A protein and the small-molecule ligand that binds it are described below.
Small molecule (SMILES): Cc1cc(-c2noc(C(F)(F)F)n2)ccc1OCCCc1cc(C(=O)N(C)C)no1

Binding-site contacts:
Ligand atom C08 contacts residue MET241 of chain 58.A at 3.6 Å (hydrophobic).
Ligand atom N02 contacts residue THR97 of chain 58.A at 3.4 Å.
Ligand atom C22 contacts residue ALA169 of chain 58.A at 3.5 Å (hydrophobic).
Ligand atom C22 contacts residue ALA145 of chain 58.A at 3.6 Å (hydrophobic).
Ligand atom C05 contacts residue TYR193 of chain 58.A at 3.3 Å (hydrophobic).
Ligand atom O23 contacts residue LEU220 of chain 58.A at 3.2 Å.
Ligand atom C30 contacts residue TYR193 of chain 58.A at 3.8 Å (hydrophobic).
Ligand atom N28 contacts residue TYR193 of chain 58.A at 3.4 Å.
Ligand atom O01 contacts residue THR97 of chain 58.A at 3.6 Å.
Ligand atom C22 contacts residue PHE147 of chain 58.A at 3.8 Å (hydrophobic).
Ligand atom C13 contacts residue ILE119 of chain 58.A at 3.4 Å (hydrophobic).
Ligand atom O10 contacts residue ILE95 of chain 58.A at 3.3 Å.
Ligand atom C06 contacts residue TYR193 of chain 58.A at 3.8 Å (hydrophobic).
Ligand atom F24 contacts residue ALA169 of chain 58.A at 3.3 Å.
Ligand atom F25 contacts residue ALA145 of chain 58.A at 3.0 Å.
Ligand atom C17 contacts residue ILE184 of chain 58.A at 3.4 Å (hydrophobic).
Ligand atom C21 contacts residue ILE182 of chain 58.A at 3.4 Å (hydrophobic).
Ligand atom C29 contacts residue VAL195 of chain 58.A at 3.4 Å (hydrophobic).
Ligand atom F26 contacts residue MET146 of chain 58.A at 3.2 Å.
Ligand atom N20 contacts residue ILE182 of chain 58.A at 3.3 Å.
Ligand atom F26 contacts residue PHE147 of chain 58.A at 2.6 Å.
Ligand atom O01 contacts residue PHE115 of chain 58.A at 3.5 Å.
Ligand atom C29 contacts residue SER194 of chain 58.A at 3.5 Å.
Ligand atom C12 contacts residue ILE119 of chain 58.A at 3.4 Å (hydrophobic).
Ligand atom N19 contacts residue LEU220 of chain 58.A at 3.1 Å.
Ligand atom C07 contacts residue TYR193 of chain 58.A at 3.6 Å (hydrophobic).
Ligand atom C16 contacts residue ILE184 of chain 58.A at 3.2 Å (hydrophobic).
Ligand atom C14 contacts residue ILE119 of chain 58.A at 3.6 Å (hydrophobic).
Ligand atom N20 contacts residue ILE184 of chain 58.A at 3.8 Å.
Ligand atom N20 contacts residue PHE147 of chain 58.A at 3.4 Å.
Ligand atom C04 contacts residue TYR193 of chain 58.A at 3.8 Å (hydrophobic).
Ligand atom F24 contacts residue ILE182 of chain 58.A at 3.6 Å.
Ligand atom F26 contacts residue ALA169 of chain 58.A at 2.5 Å.
Ligand atom C08 contacts residue ALA117 of chain 58.A at 3.8 Å (hydrophobic).
Ligand atom F25 contacts residue VAL171 of chain 58.A at 3.1 Å.
Ligand atom C21 contacts residue PHE147 of chain 58.A at 3.8 Å (hydrophobic).
Ligand atom C29 contacts residue TYR193 of chain 58.A at 3.5 Å (hydrophobic).
Ligand atom C30 contacts residue PHE115 of chain 58.A at 3.6 Å (hydrophobic).
Ligand atom N02 contacts residue PHE115 of chain 58.A at 3.6 Å.
Ligand atom F26 contacts residue ALA145 of chain 58.A at 2.9 Å.

Sequence of chain 58.A:
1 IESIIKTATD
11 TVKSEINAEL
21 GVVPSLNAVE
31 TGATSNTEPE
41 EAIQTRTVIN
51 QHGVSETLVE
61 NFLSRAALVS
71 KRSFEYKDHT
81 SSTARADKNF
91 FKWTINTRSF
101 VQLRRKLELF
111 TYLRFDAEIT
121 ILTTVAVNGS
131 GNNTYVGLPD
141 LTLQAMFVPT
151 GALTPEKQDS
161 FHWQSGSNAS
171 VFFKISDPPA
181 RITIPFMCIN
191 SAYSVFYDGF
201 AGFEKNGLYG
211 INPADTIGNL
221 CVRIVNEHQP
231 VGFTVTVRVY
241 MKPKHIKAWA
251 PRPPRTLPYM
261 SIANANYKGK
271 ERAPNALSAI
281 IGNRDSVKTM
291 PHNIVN

Sequence of chain 58.B:
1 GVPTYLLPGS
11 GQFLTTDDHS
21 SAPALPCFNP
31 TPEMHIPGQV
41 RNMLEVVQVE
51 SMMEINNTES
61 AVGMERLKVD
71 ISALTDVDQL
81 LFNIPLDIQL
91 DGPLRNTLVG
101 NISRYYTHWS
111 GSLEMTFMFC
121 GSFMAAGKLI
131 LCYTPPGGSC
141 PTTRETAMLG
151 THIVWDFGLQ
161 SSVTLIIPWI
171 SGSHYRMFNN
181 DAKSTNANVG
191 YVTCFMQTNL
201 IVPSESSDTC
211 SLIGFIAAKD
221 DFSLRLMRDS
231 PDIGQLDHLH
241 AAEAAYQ